Binding-site contacts:
Ligand atom C16 contacts residue TYR136 of chain 39.B at 3.8 Å (hydrophobic).
Ligand atom C21 contacts residue TYR182 of chain 39.B at 3.8 Å (hydrophobic).
Ligand atom C13 contacts residue MET109 of chain 39.B at 3.4 Å (hydrophobic).
Ligand atom C7 contacts residue PHE214 of chain 39.B at 3.5 Å (hydrophobic).
Ligand atom C1 contacts residue TYR182 of chain 39.B at 3.8 Å (hydrophobic).
Ligand atom C17 contacts residue TYR136 of chain 39.B at 3.7 Å (hydrophobic).
Ligand atom C9 contacts residue VAL176 of chain 39.B at 3.6 Å (hydrophobic).
Ligand atom C13 contacts residue PHE111 of chain 39.B at 3.7 Å (hydrophobic).
Ligand atom C12 contacts residue PHE111 of chain 39.B at 3.8 Å (hydrophobic).
Ligand atom C6 contacts residue TYR89 of chain 39.B at 3.7 Å (hydrophobic).
Ligand atom CL2 contacts residue ILE25 of chain 38.E at 3.4 Å.
Ligand atom C14 contacts residue TYR136 of chain 39.B at 3.5 Å (hydrophobic).
Ligand atom C10 contacts residue TYR136 of chain 39.B at 3.5 Å (hydrophobic).
Ligand atom C12 contacts residue ILE87 of chain 39.B at 3.8 Å (hydrophobic).
Ligand atom CL3 contacts residue LEU217 of chain 39.B at 3.8 Å.
Ligand atom O3 contacts residue TYR89 of chain 39.B at 3.6 Å.
Ligand atom O1 contacts residue ILE87 of chain 39.B at 3.7 Å.
Ligand atom C21 contacts residue HIS184 of chain 39.B at 3.6 Å.
Ligand atom C5 contacts residue TYR89 of chain 39.B at 3.5 Å (hydrophobic).
Ligand atom CL3 contacts residue PHE111 of chain 39.B at 3.8 Å.
Ligand atom CL2 contacts residue TYR136 of chain 39.B at 3.6 Å.
Ligand atom C16 contacts residue ALA24 of chain 38.E at 3.8 Å (hydrophobic).
Ligand atom C2 contacts residue PHE214 of chain 39.B at 3.6 Å (hydrophobic).
Ligand atom O2 contacts residue VAL173 of chain 39.B at 3.4 Å.
Ligand atom C7 contacts residue MET109 of chain 39.B at 3.3 Å (hydrophobic).
Ligand atom O1 contacts residue PHE214 of chain 39.B at 3.8 Å.
Ligand atom C21 contacts residue SER105 of chain 39.B at 3.8 Å.
Ligand atom C11 contacts residue ILE87 of chain 39.B at 3.8 Å (hydrophobic).
Ligand atom C20 contacts residue ILE171 of chain 39.B at 3.8 Å (hydrophobic).
Ligand atom C8 contacts residue MET109 of chain 39.B at 3.4 Å (hydrophobic).
Ligand atom C3 contacts residue MET109 of chain 39.B at 3.7 Å (hydrophobic).
Ligand atom C9 contacts residue PHE214 of chain 39.B at 3.7 Å (hydrophobic).
Ligand atom C13 contacts residue ILE87 of chain 39.B at 3.7 Å (hydrophobic).
Ligand atom C20 contacts residue LEU217 of chain 39.B at 3.8 Å (hydrophobic).
Ligand atom C17 contacts residue ALA24 of chain 38.E at 3.7 Å (hydrophobic).
Ligand atom C4 contacts residue MET109 of chain 39.B at 3.8 Å (hydrophobic).
Ligand atom O3 contacts residue PHE107 of chain 39.B at 3.6 Å.
Ligand atom C19 contacts residue LEU217 of chain 39.B at 3.8 Å (hydrophobic).
Ligand atom O1 contacts residue MET109 of chain 39.B at 3.7 Å.
Ligand atom CL2 contacts residue ALA24 of chain 38.E at 3.5 Å.

This small molecule binds to this protein.
Small molecule (SMILES): COc1ccc(OCc2ccc(COc3c(Cl)cccc3Cl)cc2)c(Cl)c1

Sequence of chain 38.E:
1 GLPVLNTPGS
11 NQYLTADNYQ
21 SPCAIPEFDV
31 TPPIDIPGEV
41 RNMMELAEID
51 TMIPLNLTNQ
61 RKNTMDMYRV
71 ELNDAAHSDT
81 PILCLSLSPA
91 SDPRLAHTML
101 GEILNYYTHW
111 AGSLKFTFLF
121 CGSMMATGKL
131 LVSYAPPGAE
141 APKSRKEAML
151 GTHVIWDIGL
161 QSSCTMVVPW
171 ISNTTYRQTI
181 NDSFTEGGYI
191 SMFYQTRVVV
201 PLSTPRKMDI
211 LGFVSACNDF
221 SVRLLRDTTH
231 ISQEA

Sequence of chain 39.B:
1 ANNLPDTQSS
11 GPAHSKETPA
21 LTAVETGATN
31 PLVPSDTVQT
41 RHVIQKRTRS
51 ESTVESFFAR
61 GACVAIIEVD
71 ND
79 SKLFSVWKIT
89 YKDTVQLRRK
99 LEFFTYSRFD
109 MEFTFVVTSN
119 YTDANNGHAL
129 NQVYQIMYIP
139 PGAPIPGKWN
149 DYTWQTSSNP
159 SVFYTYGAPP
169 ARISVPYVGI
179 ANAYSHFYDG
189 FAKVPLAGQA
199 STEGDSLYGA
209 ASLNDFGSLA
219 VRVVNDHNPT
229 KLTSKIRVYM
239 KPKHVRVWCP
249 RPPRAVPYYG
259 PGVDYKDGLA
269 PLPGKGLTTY